Sequence of chain 46.A:
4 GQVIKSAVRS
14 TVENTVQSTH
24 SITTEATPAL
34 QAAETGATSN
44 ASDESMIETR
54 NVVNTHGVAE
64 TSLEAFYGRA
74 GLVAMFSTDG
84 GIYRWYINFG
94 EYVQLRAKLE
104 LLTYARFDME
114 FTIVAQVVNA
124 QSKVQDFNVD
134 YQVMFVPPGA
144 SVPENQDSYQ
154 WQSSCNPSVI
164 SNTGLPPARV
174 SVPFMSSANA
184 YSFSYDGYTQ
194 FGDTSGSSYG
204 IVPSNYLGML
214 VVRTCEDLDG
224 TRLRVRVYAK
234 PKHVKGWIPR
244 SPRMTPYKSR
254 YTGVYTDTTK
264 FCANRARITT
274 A

Binding-site contacts:
Ligand atom C contacts residue TYR95 of chain 46.A at 4.5 Å (hydrophobic).
Ligand atom CA contacts residue ASP150 of chain 50.A at 3.3 Å.
Ligand atom CA contacts residue GLY1 of chain 46.E at 2.4 Å.
Ligand atom CA contacts residue GLU239 of chain 46.C at 3.9 Å.
Ligand atom O contacts residue TYR152 of chain 50.A at 3.6 Å.
Ligand atom C contacts residue GLY1 of chain 46.E at 1.3 Å.
Ligand atom N contacts residue TYR152 of chain 50.A at 3.5 Å.
Ligand atom CA contacts residue TYR152 of chain 50.A at 3.8 Å (hydrophobic).
Ligand atom C contacts residue ASP150 of chain 50.A at 3.8 Å.
Ligand atom C contacts residue TYR152 of chain 50.A at 3.6 Å (hydrophobic).
Ligand atom CB contacts residue GLU239 of chain 46.C at 4.0 Å.
Ligand atom O contacts residue GLY1 of chain 46.E at 2.2 Å (h-bond).
Ligand atom SG contacts residue ALA241 of chain 46.C at 3.5 Å (h-bond).
Ligand atom N contacts residue ASP150 of chain 50.A at 4.4 Å.
Ligand atom SG contacts residue GLY240 of chain 46.C at 4.0 Å.
Ligand atom O contacts residue TYR95 of chain 46.A at 3.6 Å.
Ligand atom CA contacts residue SER151 of chain 50.A at 4.0 Å.
Ligand atom SG contacts residue MET78 of chain 46.A at 3.8 Å.
Ligand atom C contacts residue SER151 of chain 50.A at 3.9 Å.
Ligand atom SG contacts residue GLU239 of chain 46.C at 4.3 Å.
Ligand atom C contacts residue MET78 of chain 46.A at 4.2 Å (hydrophobic).
Ligand atom C contacts residue GLN155 of chain 50.A at 4.2 Å.
Ligand atom CB contacts residue ASP150 of chain 50.A at 3.6 Å.
Ligand atom N contacts residue GLN155 of chain 50.A at 4.3 Å.
Ligand atom N contacts residue GLN238 of chain 46.C at 3.8 Å.
Ligand atom O contacts residue LEU75 of chain 46.A at 4.4 Å.
Ligand atom CB contacts residue GLY1 of chain 46.E at 3.1 Å.
Ligand atom N contacts residue GLY1 of chain 46.E at 3.7 Å.
Ligand atom N contacts residue GLU239 of chain 46.C at 3.0 Å (salt-bridge).
Ligand atom SG contacts residue GLY1 of chain 46.E at 4.2 Å.
Ligand atom O contacts residue GLN155 of chain 50.A at 3.0 Å (h-bond).
Ligand atom CB contacts residue MET78 of chain 46.A at 3.9 Å (hydrophobic).
Ligand atom SG contacts residue TYR95 of chain 46.A at 3.8 Å.

This small molecule binds to this protein.
Small molecule (SMILES): N[C@@H](CS)C(=O)O

Sequence of chain 46.C:
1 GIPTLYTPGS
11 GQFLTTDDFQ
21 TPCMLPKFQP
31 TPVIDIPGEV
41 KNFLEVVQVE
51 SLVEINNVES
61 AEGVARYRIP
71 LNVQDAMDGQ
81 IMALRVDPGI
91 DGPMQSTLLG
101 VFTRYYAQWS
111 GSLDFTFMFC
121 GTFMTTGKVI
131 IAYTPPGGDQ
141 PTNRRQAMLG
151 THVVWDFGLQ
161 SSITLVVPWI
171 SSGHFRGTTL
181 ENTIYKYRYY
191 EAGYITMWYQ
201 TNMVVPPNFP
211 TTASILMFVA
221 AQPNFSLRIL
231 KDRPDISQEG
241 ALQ

Sequence of chain 50.A:
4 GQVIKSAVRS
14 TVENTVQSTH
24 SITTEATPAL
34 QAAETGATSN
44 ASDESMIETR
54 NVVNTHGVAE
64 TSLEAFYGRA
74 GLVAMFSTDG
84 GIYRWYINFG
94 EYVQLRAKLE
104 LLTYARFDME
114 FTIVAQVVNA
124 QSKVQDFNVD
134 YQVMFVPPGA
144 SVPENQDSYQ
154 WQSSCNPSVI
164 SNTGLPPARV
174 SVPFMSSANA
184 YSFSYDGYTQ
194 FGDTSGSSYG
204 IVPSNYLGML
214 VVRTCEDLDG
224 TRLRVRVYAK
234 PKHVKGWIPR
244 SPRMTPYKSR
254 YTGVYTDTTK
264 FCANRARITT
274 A